Sequence of chain 3.A:
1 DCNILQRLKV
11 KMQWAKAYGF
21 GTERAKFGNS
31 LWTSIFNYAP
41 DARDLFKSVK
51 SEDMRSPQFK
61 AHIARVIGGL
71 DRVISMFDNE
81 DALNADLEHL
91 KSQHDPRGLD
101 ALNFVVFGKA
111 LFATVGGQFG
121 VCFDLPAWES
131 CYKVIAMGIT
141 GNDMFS

Sequence of chain 3.D:
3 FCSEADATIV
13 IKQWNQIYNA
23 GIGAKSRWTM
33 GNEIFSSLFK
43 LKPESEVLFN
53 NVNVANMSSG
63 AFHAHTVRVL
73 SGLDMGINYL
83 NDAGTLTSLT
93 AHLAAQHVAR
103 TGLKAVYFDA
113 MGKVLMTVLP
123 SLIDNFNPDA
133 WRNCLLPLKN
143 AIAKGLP

Binding-site contacts:
Ligand atom O5 contacts residue SER60 of chain 3.D at 4.3 Å.
Ligand atom C5 contacts residue SER60 of chain 3.D at 4.0 Å.
Ligand atom N2 contacts residue ASN58 of chain 3.D at 3.0 Å (h-bond).
Ligand atom C1 contacts residue SER60 of chain 3.D at 4.5 Å.
Ligand atom O7 contacts residue ASN58 of chain 3.D at 3.7 Å.
Ligand atom O5 contacts residue ASP81 of chain 3.A at 4.5 Å.
Ligand atom C6 contacts residue SER61 of chain 3.D at 3.8 Å.
Ligand atom O2 contacts residue ASP81 of chain 3.A at 3.4 Å (salt-bridge).
Ligand atom C3 contacts residue ASN58 of chain 3.D at 3.8 Å.
Ligand atom C4 contacts residue ASN58 of chain 3.D at 4.2 Å.
Ligand atom C6 contacts residue SER60 of chain 3.D at 3.5 Å.
Ligand atom C7 contacts residue ASN58 of chain 3.D at 3.5 Å.
Ligand atom C1 contacts residue ASP81 of chain 3.A at 3.7 Å.
Ligand atom C1 contacts residue ASN58 of chain 3.D at 1.4 Å.
Ligand atom C2 contacts residue ASN58 of chain 3.D at 2.5 Å.
Ligand atom C2 contacts residue ASP81 of chain 3.A at 3.4 Å.
Ligand atom C1 contacts residue SER60 of chain 3.D at 4.4 Å.
Ligand atom C5 contacts residue ASN58 of chain 3.D at 3.6 Å.
Ligand atom O5 contacts residue ASN58 of chain 3.D at 2.3 Å (h-bond).
Ligand atom O5 contacts residue GLY62 of chain 3.D at 4.3 Å.
Ligand atom O5 contacts residue SER61 of chain 3.D at 4.2 Å.
Ligand atom O5 contacts residue SER60 of chain 3.D at 4.1 Å.
Ligand atom C6 contacts residue ASN58 of chain 3.D at 4.4 Å.
Ligand atom O5 contacts residue SER61 of chain 3.D at 3.9 Å.

The small molecule below binds the protein below.
Small molecule (SMILES): CC(=O)N[C@H]1CO[C@H](CO[C@@H]2O[C@@H](C)[C@@H](O)[C@@H](O)[C@@H]2O)[C@@H](O)[C@@H]1O